Sequence of chain 1.C:
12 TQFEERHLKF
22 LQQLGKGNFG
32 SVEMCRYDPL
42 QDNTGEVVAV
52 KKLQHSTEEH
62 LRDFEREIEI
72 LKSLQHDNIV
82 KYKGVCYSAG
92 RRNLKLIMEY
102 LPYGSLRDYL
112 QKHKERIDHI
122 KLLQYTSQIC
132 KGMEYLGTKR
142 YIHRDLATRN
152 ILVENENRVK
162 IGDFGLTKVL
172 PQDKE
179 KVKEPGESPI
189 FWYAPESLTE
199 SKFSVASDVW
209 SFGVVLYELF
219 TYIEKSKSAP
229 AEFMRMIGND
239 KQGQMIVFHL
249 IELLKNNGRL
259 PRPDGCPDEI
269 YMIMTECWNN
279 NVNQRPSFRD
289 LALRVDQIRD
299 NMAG

This small molecule binds to this protein.
Small molecule (SMILES): Cc1cnc(Nc2ccc(N3CCN(C)CC3)cc2)nc1Nc1cccc(S(=O)(=O)NC(C)(C)C)c1

Binding-site contacts:
Ligand atom C3 contacts residue LEU196 of chain 1.C at 3.8 Å (hydrophobic).
Ligand atom C19 contacts residue LEU248 of chain 1.C at 3.8 Å (hydrophobic).
Ligand atom C2 contacts residue PHE189 of chain 1.C at 3.8 Å (hydrophobic).
Ligand atom N2 contacts residue LEU196 of chain 1.C at 3.8 Å.
Ligand atom O1 contacts residue TRP190 of chain 1.C at 3.4 Å.
Ligand atom C18 contacts residue LEU248 of chain 1.C at 3.9 Å (hydrophobic).
Ligand atom C14 contacts residue GLY256 of chain 1.C at 3.5 Å.
Ligand atom O1 contacts residue TRP208 of chain 1.C at 3.2 Å (h-bond).
Ligand atom C23 contacts residue TYR191 of chain 1.C at 3.8 Å (hydrophobic).
Ligand atom C25 contacts residue TRP208 of chain 1.C at 3.9 Å (hydrophobic).
Ligand atom S1 contacts residue TYR191 of chain 1.C at 3.7 Å.
Ligand atom C19 contacts residue LEU251 of chain 1.C at 3.7 Å (hydrophobic).
Ligand atom C18 contacts residue TRP190 of chain 1.C at 4.1 Å (hydrophobic).
Ligand atom N1 contacts residue PHE189 of chain 1.C at 2.8 Å (h-bond).
Ligand atom C5 contacts residue PHE189 of chain 1.C at 3.3 Å (hydrophobic).
Ligand atom C20 contacts residue TRP190 of chain 1.C at 3.5 Å (hydrophobic).
Ligand atom C16 contacts residue GLY256 of chain 1.C at 3.7 Å.
Ligand atom C11 contacts residue LEU196 of chain 1.C at 4.0 Å (hydrophobic).
Ligand atom C19 contacts residue TRP190 of chain 1.C at 3.6 Å (hydrophobic).
Ligand atom C22 contacts residue TRP190 of chain 1.C at 3.8 Å (hydrophobic).
Ligand atom N7 contacts residue TYR191 of chain 1.C at 2.8 Å (h-bond).
Ligand atom S1 contacts residue TRP190 of chain 1.C at 4.0 Å.
Ligand atom C23 contacts residue TRP208 of chain 1.C at 4.1 Å (hydrophobic).
Ligand atom C20 contacts residue LEU251 of chain 1.C at 3.7 Å (hydrophobic).
Ligand atom S1 contacts residue TRP208 of chain 1.C at 3.8 Å.
Ligand atom C4 contacts residue LEU196 of chain 1.C at 4.1 Å (hydrophobic).
Ligand atom C21 contacts residue TRP190 of chain 1.C at 3.5 Å (hydrophobic).
Ligand atom C26 contacts residue ALA192 of chain 1.C at 4.2 Å (hydrophobic).
Ligand atom C1 contacts residue PHE189 of chain 1.C at 3.6 Å (hydrophobic).
Ligand atom C22 contacts residue PHE189 of chain 1.C at 3.4 Å (hydrophobic).
Ligand atom N4 contacts residue LEU196 of chain 1.C at 4.0 Å.
Ligand atom C18 contacts residue PHE189 of chain 1.C at 3.6 Å (hydrophobic).
Ligand atom O2 contacts residue TRP208 of chain 1.C at 3.6 Å.
Ligand atom C22 contacts residue TYR191 of chain 1.C at 4.2 Å (hydrophobic).
Ligand atom N7 contacts residue TRP208 of chain 1.C at 3.5 Å.
Ligand atom C17 contacts residue PHE189 of chain 1.C at 3.4 Å (hydrophobic).
Ligand atom O1 contacts residue TYR191 of chain 1.C at 3.3 Å (h-bond).
Ligand atom C26 contacts residue TYR191 of chain 1.C at 3.6 Å (hydrophobic).
Ligand atom C26 contacts residue PRO193 of chain 1.C at 3.7 Å (hydrophobic).
Ligand atom C5 contacts residue TYR191 of chain 1.C at 3.8 Å (hydrophobic).